This protein binds this small molecule.
Small molecule (SMILES): CC(=O)N[C@@H]1[C@@H](O)[C@H](O)[C@@H](CO)O[C@H]1O

Sequence of chain 1.A:
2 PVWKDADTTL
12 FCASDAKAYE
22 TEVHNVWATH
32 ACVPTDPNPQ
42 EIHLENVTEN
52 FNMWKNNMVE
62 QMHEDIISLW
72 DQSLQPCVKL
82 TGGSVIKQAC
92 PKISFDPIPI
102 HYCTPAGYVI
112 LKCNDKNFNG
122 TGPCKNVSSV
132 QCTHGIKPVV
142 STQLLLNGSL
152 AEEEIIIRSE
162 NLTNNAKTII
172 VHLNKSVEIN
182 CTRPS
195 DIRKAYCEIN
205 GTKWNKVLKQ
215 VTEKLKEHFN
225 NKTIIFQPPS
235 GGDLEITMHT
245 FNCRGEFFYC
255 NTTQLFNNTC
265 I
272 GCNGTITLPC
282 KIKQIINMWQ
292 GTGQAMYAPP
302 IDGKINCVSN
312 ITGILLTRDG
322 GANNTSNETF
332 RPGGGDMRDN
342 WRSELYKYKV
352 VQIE

Binding-site contacts:
Ligand atom O7 contacts residue ASN162 of chain 1.A at 3.6 Å.
Ligand atom C4 contacts residue ASN162 of chain 1.A at 4.2 Å.
Ligand atom C6 contacts residue ASN165 of chain 1.A at 3.8 Å.
Ligand atom O5 contacts residue ASN165 of chain 1.A at 3.1 Å.
Ligand atom N2 contacts residue ASN162 of chain 1.A at 3.1 Å (h-bond).
Ligand atom C5 contacts residue ASN165 of chain 1.A at 4.1 Å.
Ligand atom C1 contacts residue THR164 of chain 1.A at 3.4 Å.
Ligand atom C5 contacts residue ASN162 of chain 1.A at 3.6 Å.
Ligand atom C3 contacts residue ASN162 of chain 1.A at 3.9 Å.
Ligand atom O5 contacts residue ASN162 of chain 1.A at 2.2 Å (h-bond).
Ligand atom C7 contacts residue ASN162 of chain 1.A at 3.6 Å.
Ligand atom C5 contacts residue THR164 of chain 1.A at 3.6 Å.
Ligand atom O5 contacts residue THR164 of chain 1.A at 3.7 Å.
Ligand atom O6 contacts residue ASN165 of chain 1.A at 3.3 Å.
Ligand atom C2 contacts residue ASN162 of chain 1.A at 2.6 Å.
Ligand atom C1 contacts residue ASN162 of chain 1.A at 1.4 Å.
Ligand atom C1 contacts residue ASN165 of chain 1.A at 3.9 Å.
Ligand atom C2 contacts residue THR164 of chain 1.A at 4.4 Å.
Ligand atom O6 contacts residue THR164 of chain 1.A at 4.3 Å.
Ligand atom C6 contacts residue THR164 of chain 1.A at 3.8 Å.